Sequence of chain 1.G:
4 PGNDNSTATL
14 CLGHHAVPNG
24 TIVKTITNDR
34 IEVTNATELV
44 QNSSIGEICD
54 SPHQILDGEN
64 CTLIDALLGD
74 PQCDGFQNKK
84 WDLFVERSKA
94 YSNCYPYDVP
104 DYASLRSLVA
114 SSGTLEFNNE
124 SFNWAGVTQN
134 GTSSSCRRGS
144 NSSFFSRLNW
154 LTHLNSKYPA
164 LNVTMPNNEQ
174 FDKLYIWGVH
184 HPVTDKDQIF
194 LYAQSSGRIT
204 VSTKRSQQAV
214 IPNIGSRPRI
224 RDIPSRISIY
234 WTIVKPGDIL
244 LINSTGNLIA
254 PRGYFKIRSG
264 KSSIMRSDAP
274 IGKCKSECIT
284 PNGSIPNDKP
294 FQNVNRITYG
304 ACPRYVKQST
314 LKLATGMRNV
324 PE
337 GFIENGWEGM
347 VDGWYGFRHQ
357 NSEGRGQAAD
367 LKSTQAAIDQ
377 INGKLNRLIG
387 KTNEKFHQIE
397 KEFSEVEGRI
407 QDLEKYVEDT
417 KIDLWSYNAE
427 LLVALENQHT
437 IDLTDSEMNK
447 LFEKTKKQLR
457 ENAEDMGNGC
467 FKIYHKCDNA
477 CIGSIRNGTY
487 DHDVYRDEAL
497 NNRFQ

The small molecule below binds the protein below.
Small molecule (SMILES): CC(=O)N[C@H]1[C@H](O[C@H]2[C@H](O)[C@@H](NC(C)=O)CO[C@@H]2CO)O[C@H](CO)[C@@H](O[C@@H]2O[C@H](CO)[C@@H](O)[C@H](O)[C@@H]2O)[C@@H]1O

Sequence of chain 1.A:
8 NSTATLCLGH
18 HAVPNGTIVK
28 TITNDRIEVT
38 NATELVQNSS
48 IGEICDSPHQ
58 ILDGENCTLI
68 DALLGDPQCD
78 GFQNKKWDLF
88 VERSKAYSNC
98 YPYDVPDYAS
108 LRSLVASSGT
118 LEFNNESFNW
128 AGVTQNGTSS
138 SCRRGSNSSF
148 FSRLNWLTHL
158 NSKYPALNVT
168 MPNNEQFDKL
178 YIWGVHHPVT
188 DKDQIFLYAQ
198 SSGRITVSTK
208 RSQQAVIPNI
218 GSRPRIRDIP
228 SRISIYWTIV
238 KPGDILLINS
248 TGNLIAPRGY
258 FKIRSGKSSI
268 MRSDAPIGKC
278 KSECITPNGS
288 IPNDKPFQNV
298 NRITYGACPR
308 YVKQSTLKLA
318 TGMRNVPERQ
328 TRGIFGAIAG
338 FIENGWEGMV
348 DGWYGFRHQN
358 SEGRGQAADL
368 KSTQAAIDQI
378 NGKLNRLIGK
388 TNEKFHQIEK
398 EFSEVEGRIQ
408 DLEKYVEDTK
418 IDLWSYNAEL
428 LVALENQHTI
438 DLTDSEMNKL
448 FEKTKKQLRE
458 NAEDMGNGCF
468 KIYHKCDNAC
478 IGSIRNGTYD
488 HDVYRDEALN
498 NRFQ

Binding-site contacts:
Ligand atom C4 contacts residue ASN165 of chain 1.A at 4.2 Å.
Ligand atom C6 contacts residue THR167 of chain 1.A at 4.3 Å.
Ligand atom N2 contacts residue SER219 of chain 1.G at 3.6 Å (h-bond).
Ligand atom C7 contacts residue ARG222 of chain 1.G at 3.9 Å.
Ligand atom C4 contacts residue ARG222 of chain 1.G at 3.4 Å.
Ligand atom C7 contacts residue ASN165 of chain 1.A at 3.3 Å.
Ligand atom C5 contacts residue ASN165 of chain 1.A at 3.6 Å.
Ligand atom O7 contacts residue ARG222 of chain 1.G at 2.9 Å (salt-bridge).
Ligand atom O7 contacts residue NAG1 of chain 1.O at 4.2 Å.
Ligand atom N2 contacts residue ASN165 of chain 1.A at 3.0 Å (h-bond).
Ligand atom C3 contacts residue ASN165 of chain 1.A at 3.8 Å.
Ligand atom C7 contacts residue SER219 of chain 1.G at 3.8 Å.
Ligand atom C8 contacts residue NAG1 of chain 1.O at 3.2 Å.
Ligand atom C7 contacts residue NAG1 of chain 1.O at 4.0 Å.
Ligand atom O6 contacts residue THR167 of chain 1.A at 3.6 Å.
Ligand atom C8 contacts residue ARG222 of chain 1.G at 4.5 Å.
Ligand atom C2 contacts residue ARG222 of chain 1.G at 3.5 Å.
Ligand atom O7 contacts residue PRO221 of chain 1.G at 3.9 Å.
Ligand atom O7 contacts residue ASN165 of chain 1.A at 3.2 Å (h-bond).
Ligand atom O6 contacts residue ASN165 of chain 1.A at 4.4 Å.
Ligand atom C6 contacts residue ARG222 of chain 1.G at 3.6 Å.
Ligand atom C1 contacts residue ARG222 of chain 1.G at 3.8 Å.
Ligand atom O4 contacts residue ARG222 of chain 1.G at 4.2 Å.
Ligand atom O3 contacts residue ARG222 of chain 1.G at 3.6 Å.
Ligand atom N2 contacts residue ARG222 of chain 1.G at 4.4 Å.
Ligand atom C3 contacts residue ARG222 of chain 1.G at 4.0 Å.
Ligand atom C5 contacts residue ARG222 of chain 1.G at 3.7 Å.
Ligand atom C2 contacts residue ASN165 of chain 1.A at 2.5 Å.
Ligand atom C8 contacts residue SER219 of chain 1.G at 3.2 Å.
Ligand atom O6 contacts residue ARG222 of chain 1.G at 3.1 Å (salt-bridge).
Ligand atom O5 contacts residue ASN165 of chain 1.A at 2.3 Å (h-bond).
Ligand atom O5 contacts residue ARG222 of chain 1.G at 3.2 Å (salt-bridge).
Ligand atom C1 contacts residue ASN165 of chain 1.A at 1.4 Å.